This small molecule binds to this protein.
Small molecule (SMILES): CC(C)[C@@H](C=O)NC(=O)[C@H](CCC(=O)O)NC(=O)[C@H](CC1=CN=C2C=CC=C[C@@H]12)NC(=O)[C@H](CC(N)=O)NC(=O)[C@H](CC1=CN=C2C=CC=CC12)NC(=O)[C@@H](N)CC(=O)O

Sequence of chain 1.B:
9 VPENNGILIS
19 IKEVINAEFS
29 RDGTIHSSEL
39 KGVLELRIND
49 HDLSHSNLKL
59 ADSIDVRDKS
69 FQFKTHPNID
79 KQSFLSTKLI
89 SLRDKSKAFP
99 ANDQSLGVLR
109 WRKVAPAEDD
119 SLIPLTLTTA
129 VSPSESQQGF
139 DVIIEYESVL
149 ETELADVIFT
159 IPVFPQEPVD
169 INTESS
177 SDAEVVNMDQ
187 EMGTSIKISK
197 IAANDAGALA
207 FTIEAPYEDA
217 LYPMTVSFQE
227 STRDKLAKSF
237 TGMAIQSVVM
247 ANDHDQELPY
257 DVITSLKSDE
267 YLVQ

Binding-site contacts:
Ligand atom CD2 contacts residue ARG108 of chain 1.D at 3.5 Å.
Ligand atom OD2 contacts residue SER103 of chain 1.D at 3.2 Å.
Ligand atom CG contacts residue LEU104 of chain 1.D at 3.7 Å (hydrophobic).
Ligand atom CG contacts residue ARG108 of chain 1.D at 3.7 Å.
Ligand atom CA contacts residue ASN76 of chain 1.D at 3.1 Å.
Ligand atom CB contacts residue GLN164 of chain 1.B at 3.7 Å.
Ligand atom CE3 contacts residue ARG108 of chain 1.D at 3.5 Å.
Ligand atom OD2 contacts residue GLU43 of chain 1.D at 2.8 Å (salt-bridge).
Ligand atom CG2 contacts residue PRO98 of chain 1.D at 3.5 Å (hydrophobic).
Ligand atom CE2 contacts residue HIS74 of chain 1.D at 3.5 Å.
Ligand atom CG1 contacts residue GLN164 of chain 1.B at 3.6 Å.
Ligand atom N contacts residue ASN76 of chain 1.D at 3.0 Å (h-bond).
Ligand atom O contacts residue HIS74 of chain 1.D at 3.0 Å (h-bond).
Ligand atom CH2 contacts residue HIS74 of chain 1.D at 3.4 Å.
Ligand atom C contacts residue LYS95 of chain 1.D at 3.5 Å.
Ligand atom CZ3 contacts residue ARG108 of chain 1.D at 3.6 Å.
Ligand atom CZ2 contacts residue HIS74 of chain 1.D at 3.5 Å.
Ligand atom OD1 contacts residue ASP185 of chain 1.B at 3.7 Å.
Ligand atom O contacts residue ASN76 of chain 1.D at 3.5 Å (h-bond).
Ligand atom CH2 contacts residue LYS72 of chain 1.D at 3.7 Å.
Ligand atom CA contacts residue PHE162 of chain 1.B at 3.7 Å (hydrophobic).
Ligand atom CB contacts residue SER103 of chain 1.D at 3.2 Å.
Ligand atom CG1 contacts residue ALA96 of chain 1.D at 3.0 Å (hydrophobic).
Ligand atom NE1 contacts residue PRO75 of chain 1.D at 3.6 Å.
Ligand atom CE3 contacts residue GLY105 of chain 1.D at 3.7 Å.
Ligand atom CG2 contacts residue GLN164 of chain 1.B at 3.0 Å.
Ligand atom CB contacts residue ARG108 of chain 1.D at 3.6 Å.
Ligand atom CE2 contacts residue ARG108 of chain 1.D at 3.8 Å.
Ligand atom NE1 contacts residue GLY105 of chain 1.D at 3.1 Å (h-bond).
Ligand atom CB contacts residue PHE162 of chain 1.B at 3.5 Å (hydrophobic).
Ligand atom C contacts residue ASN76 of chain 1.D at 3.6 Å.
Ligand atom O contacts residue GLY105 of chain 1.D at 2.9 Å (h-bond).
Ligand atom NE1 contacts residue HIS74 of chain 1.D at 3.1 Å.
Ligand atom CB contacts residue MET188 of chain 1.B at 3.7 Å (hydrophobic).
Ligand atom CZ2 contacts residue THR73 of chain 1.D at 3.5 Å.
Ligand atom O contacts residue MET188 of chain 1.B at 3.7 Å.
Ligand atom CZ3 contacts residue GLY105 of chain 1.D at 3.8 Å.
Ligand atom CD1 contacts residue HIS74 of chain 1.D at 3.4 Å.
Ligand atom CG contacts residue SER103 of chain 1.D at 3.5 Å.
Ligand atom CH2 contacts residue THR73 of chain 1.D at 3.6 Å.

Sequence of chain 1.D:
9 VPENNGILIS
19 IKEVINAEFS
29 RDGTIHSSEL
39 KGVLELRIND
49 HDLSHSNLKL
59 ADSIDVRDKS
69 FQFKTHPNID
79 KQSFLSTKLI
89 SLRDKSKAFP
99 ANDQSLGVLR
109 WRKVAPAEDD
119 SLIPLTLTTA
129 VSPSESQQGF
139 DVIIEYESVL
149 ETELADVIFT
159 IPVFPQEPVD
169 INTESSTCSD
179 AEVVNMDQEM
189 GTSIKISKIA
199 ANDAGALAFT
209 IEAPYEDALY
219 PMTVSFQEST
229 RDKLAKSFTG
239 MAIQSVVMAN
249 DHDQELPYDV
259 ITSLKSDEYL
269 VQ